Sequence of chain 2.A:
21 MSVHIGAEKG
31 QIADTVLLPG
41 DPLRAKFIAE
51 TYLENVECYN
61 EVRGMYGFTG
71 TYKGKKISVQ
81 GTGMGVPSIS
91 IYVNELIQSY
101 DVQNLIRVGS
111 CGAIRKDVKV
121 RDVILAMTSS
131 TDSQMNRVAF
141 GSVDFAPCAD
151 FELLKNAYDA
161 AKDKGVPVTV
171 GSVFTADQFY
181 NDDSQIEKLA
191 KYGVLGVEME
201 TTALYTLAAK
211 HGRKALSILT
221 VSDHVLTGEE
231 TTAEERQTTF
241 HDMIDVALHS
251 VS

Binding-site contacts:
Ligand atom O2' contacts residue MET199 of chain 2.A at 3.0 Å (h-bond).
Ligand atom CL1 contacts residue ASP223 of chain 2.A at 3.4 Å.
Ligand atom C5 contacts residue GLY112 of chain 2.A at 3.7 Å.
Ligand atom C2 contacts residue VAL197 of chain 2.A at 3.8 Å (hydrophobic).
Ligand atom O2' contacts residue GLU200 of chain 2.A at 2.4 Å (salt-bridge).
Ligand atom C1' contacts residue SER110 of chain 2.A at 3.5 Å.
Ligand atom N7 contacts residue GLY112 of chain 2.A at 3.7 Å.
Ligand atom O2' contacts residue ARG107 of chain 2.A at 3.0 Å (salt-bridge).
Ligand atom O5' contacts residue HIS24 of chain 6.A at 2.6 Å (h-bond).
Ligand atom C2 contacts residue PHE179 of chain 2.A at 3.5 Å (hydrophobic).
Ligand atom N7 contacts residue SER222 of chain 2.A at 2.8 Å (h-bond).
Ligand atom N7 contacts residue CYS111 of chain 2.A at 3.6 Å.
Ligand atom C6 contacts residue GLY112 of chain 2.A at 3.6 Å.
Ligand atom CL1 contacts residue GLY112 of chain 2.A at 3.2 Å.
Ligand atom C2' contacts residue GLU200 of chain 2.A at 3.6 Å.
Ligand atom O4' contacts residue ARG63 of chain 6.A at 3.8 Å.
Ligand atom O5' contacts residue ARG63 of chain 6.A at 3.5 Å (salt-bridge).
Ligand atom C5 contacts residue SER222 of chain 2.A at 3.7 Å.
Ligand atom C3' contacts residue GLU200 of chain 2.A at 3.4 Å.
Ligand atom N20 contacts residue VAL197 of chain 2.A at 3.8 Å.
Ligand atom N20 contacts residue MET199 of chain 2.A at 3.5 Å.
Ligand atom C3' contacts residue MET199 of chain 2.A at 3.7 Å (hydrophobic).
Ligand atom C8 contacts residue SER110 of chain 2.A at 3.2 Å.
Ligand atom CL1 contacts residue SER222 of chain 2.A at 3.5 Å.
Ligand atom N3 contacts residue MET199 of chain 2.A at 3.8 Å.
Ligand atom C2' contacts residue MET199 of chain 2.A at 3.7 Å (hydrophobic).
Ligand atom N1 contacts residue PHE179 of chain 2.A at 3.6 Å.
Ligand atom CL1 contacts residue VAL225 of chain 2.A at 3.6 Å.
Ligand atom N1 contacts residue VAL197 of chain 2.A at 3.7 Å.
Ligand atom N9 contacts residue SER110 of chain 2.A at 3.4 Å (h-bond).
Ligand atom N20 contacts residue PHE179 of chain 2.A at 3.5 Å.
Ligand atom C5' contacts residue HIS24 of chain 6.A at 3.6 Å.
Ligand atom O3' contacts residue GLU200 of chain 2.A at 2.5 Å (salt-bridge).
Ligand atom O2' contacts residue GLU198 of chain 2.A at 3.4 Å.
Ligand atom O5' contacts residue PHE179 of chain 2.A at 3.6 Å.
Ligand atom C8 contacts residue CYS111 of chain 2.A at 3.7 Å (hydrophobic).
Ligand atom C5 contacts residue VAL197 of chain 2.A at 3.8 Å (hydrophobic).
Ligand atom C5' contacts residue PHE179 of chain 2.A at 3.7 Å (hydrophobic).
Ligand atom N3 contacts residue GLU198 of chain 2.A at 3.8 Å.
Ligand atom C6 contacts residue VAL197 of chain 2.A at 3.7 Å (hydrophobic).

This protein binds this small molecule.
Small molecule (SMILES): Nc1nc(Cl)c2ncn([C@@H]3O[C@H](CO)[C@@H](O)[C@H]3O)c2n1

Sequence of chain 6.A:
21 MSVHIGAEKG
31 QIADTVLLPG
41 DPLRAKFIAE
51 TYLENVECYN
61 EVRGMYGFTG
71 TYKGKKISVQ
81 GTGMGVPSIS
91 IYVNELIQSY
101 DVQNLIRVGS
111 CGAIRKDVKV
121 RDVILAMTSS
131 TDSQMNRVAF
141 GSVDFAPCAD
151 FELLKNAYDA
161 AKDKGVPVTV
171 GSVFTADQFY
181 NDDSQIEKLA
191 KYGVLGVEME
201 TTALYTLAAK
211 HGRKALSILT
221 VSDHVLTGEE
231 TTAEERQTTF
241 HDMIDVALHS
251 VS